Binding-site contacts:
Ligand atom ND2 contacts residue GLY151 of chain 1.A at 3.4 Å (h-bond).
Ligand atom CB contacts residue CYS196 of chain 1.A at 3.6 Å (hydrophobic).
Ligand atom O contacts residue TRP216 of chain 1.A at 3.5 Å.
Ligand atom CA contacts residue SER215 of chain 1.A at 3.3 Å.
Ligand atom CB contacts residue HIS63 of chain 1.A at 3.5 Å.
Ligand atom NZ contacts residue ASP194 of chain 1.A at 3.2 Å (salt-bridge).
Ligand atom O contacts residue GLN197 of chain 1.A at 3.5 Å.
Ligand atom O contacts residue GLY217 of chain 1.A at 3.3 Å (h-bond).
Ligand atom CE contacts residue SER195 of chain 1.A at 3.4 Å.
Ligand atom CG contacts residue LEU104 of chain 1.A at 3.5 Å (hydrophobic).
Ligand atom CB contacts residue SER200 of chain 1.A at 3.3 Å.
Ligand atom N contacts residue GLY217 of chain 1.A at 3.5 Å (h-bond).
Ligand atom N contacts residue TYR45 of chain 1.A at 3.3 Å (h-bond).
Ligand atom CD contacts residue SER195 of chain 1.A at 3.5 Å.
Ligand atom CD1 contacts residue TYR154 of chain 1.A at 3.2 Å (hydrophobic).
Ligand atom N contacts residue GLY198 of chain 1.A at 3.5 Å (h-bond).
Ligand atom CB contacts residue TYR154 of chain 1.A at 3.4 Å (hydrophobic).
Ligand atom O contacts residue GLN178 of chain 1.A at 3.1 Å (h-bond).
Ligand atom CG1 contacts residue PHE47 of chain 1.A at 3.4 Å (hydrophobic).
Ligand atom N contacts residue PHE47 of chain 1.A at 3.1 Å (h-bond).
Ligand atom SG contacts residue GLN197 of chain 1.A at 3.5 Å (h-bond).
Ligand atom C contacts residue SER200 of chain 1.A at 2.6 Å.
Ligand atom O contacts residue SER200 of chain 1.A at 2.8 Å (h-bond).
Ligand atom O contacts residue GLY198 of chain 1.A at 2.8 Å (h-bond).
Ligand atom O contacts residue GLN197 of chain 1.A at 3.5 Å.
Ligand atom NZ contacts residue GLY227 of chain 1.A at 3.5 Å.
Ligand atom N contacts residue SER215 of chain 1.A at 3.0 Å (h-bond).
Ligand atom OG contacts residue GLY219 of chain 1.A at 2.8 Å (h-bond).
Ligand atom CB contacts residue THR152 of chain 1.A at 3.5 Å.
Ligand atom O contacts residue GLN197 of chain 1.A at 3.5 Å.
Ligand atom O contacts residue PHE47 of chain 1.A at 3.4 Å.
Ligand atom CD2 contacts residue HIS46 of chain 1.A at 3.5 Å.
Ligand atom NZ contacts residue SER195 of chain 1.A at 3.0 Å (h-bond).
Ligand atom O contacts residue GLN197 of chain 1.A at 3.4 Å (h-bond).
Ligand atom CB contacts residue GLY219 of chain 1.A at 3.3 Å.
Ligand atom CA contacts residue SER200 of chain 1.A at 3.0 Å.
Ligand atom N contacts residue SER200 of chain 1.A at 3.1 Å (h-bond).
Ligand atom ND2 contacts residue THR152 of chain 1.A at 3.0 Å (h-bond).
Ligand atom N contacts residue SER200 of chain 1.A at 2.9 Å (h-bond).
Ligand atom O contacts residue ASP199 of chain 1.A at 3.5 Å (salt-bridge).

Sequence of chain 1.A:
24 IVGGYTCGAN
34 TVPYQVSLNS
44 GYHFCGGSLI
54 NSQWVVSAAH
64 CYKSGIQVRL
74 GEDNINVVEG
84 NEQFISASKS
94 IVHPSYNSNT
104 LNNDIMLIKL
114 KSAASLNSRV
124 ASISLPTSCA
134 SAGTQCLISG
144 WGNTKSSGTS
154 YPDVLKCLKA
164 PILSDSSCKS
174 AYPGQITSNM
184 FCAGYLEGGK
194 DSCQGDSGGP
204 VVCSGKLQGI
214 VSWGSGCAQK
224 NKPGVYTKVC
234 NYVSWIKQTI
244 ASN

A protein and the small-molecule ligand that binds it are described below.
Small molecule (SMILES): CC[C@H](C)[C@@H]1NC(=O)[C@@H]2CSSC[C@@H]3NC(=O)[C@H](C(C)C)NC(=O)CNC(=O)CNC(=O)[C@H](CC(=O)O)NC(=O)[C@H](CO)NC(=O)CNC(=O)[C@H](CO)NC(=O)CNC(=O)[C@@H]4CSSC[C@H](NC(=O)[C@H](CC(=O)O)NC(=O)[C@H](CO)NC(=O)[C@H](CC(=O)O)NC(=O)[C@H](CCCN=C(N)N)NC(=O)[C@H](CCCN=C(N)N)NC(=O)[C@H](CSSC[C@H](NC1=O)C(=O)N[C@@H](CCCN=C(N)N)C(=O)NCC(=O)N[C@@H](CC(N)=O)C(=O)NCC(=O)N[C@@H](Cc1ccc(O)cc1)C(=O)N4)NC(=O)[C@H](CCCCN)NC(=O)[C@H](CCCCN)NC(=O)[C@H](CC(C)C)NC(=O)[C@H]([C@@H](C)CC)NC(=O)[C@H](CCCCN)NC(=O)[C@@H]1CCCN1C3=O)C(=O)N1CCC[C@H]1C(=O)NCC(=O)N[C@@H](C)C(=O)N2